Sequence of chain 1.A:
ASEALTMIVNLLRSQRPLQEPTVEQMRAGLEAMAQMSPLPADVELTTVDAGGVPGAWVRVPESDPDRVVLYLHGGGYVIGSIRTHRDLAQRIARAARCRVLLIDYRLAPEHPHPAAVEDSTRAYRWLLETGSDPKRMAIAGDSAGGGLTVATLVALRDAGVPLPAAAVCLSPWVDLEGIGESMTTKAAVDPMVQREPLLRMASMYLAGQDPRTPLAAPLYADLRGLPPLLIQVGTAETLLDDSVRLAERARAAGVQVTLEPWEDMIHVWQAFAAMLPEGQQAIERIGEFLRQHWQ

The small molecule below binds the protein below.
Small molecule (SMILES): COc1ccc2cc([C@@H](C)C(=O)O)ccc2c1

Binding-site contacts:
Ligand atom O contacts residue ASP143 of chain 1.A at 2.6 Å (salt-bridge).
Ligand atom C5 contacts residue ALA272 of chain 1.A at 3.8 Å (hydrophobic).
Ligand atom O contacts residue SER144 of chain 1.A at 3.6 Å.
Ligand atom C13 contacts residue PHE273 of chain 1.A at 3.4 Å (hydrophobic).
Ligand atom C6 contacts residue ALA272 of chain 1.A at 3.8 Å (hydrophobic).
Ligand atom OXT contacts residue HIS86 of chain 1.A at 3.2 Å.
Ligand atom O2 contacts residue ALA35 of chain 1.A at 3.8 Å.
Ligand atom C15 contacts residue MOH1 of chain 1.J at 3.5 Å.
Ligand atom O contacts residue MOH1 of chain 1.J at 3.4 Å (h-bond).
Ligand atom C12 contacts residue PHE273 of chain 1.A at 4.0 Å (hydrophobic).
Ligand atom C5 contacts residue MET34 of chain 1.A at 3.7 Å (hydrophobic).
Ligand atom C11 contacts residue MET193 of chain 1.A at 3.6 Å (hydrophobic).
Ligand atom C7 contacts residue LEU31 of chain 1.A at 3.8 Å (hydrophobic).
Ligand atom C4 contacts residue ALA272 of chain 1.A at 4.0 Å (hydrophobic).
Ligand atom C3 contacts residue THR85 of chain 1.A at 3.5 Å.
Ligand atom C12 contacts residue MET34 of chain 1.A at 3.8 Å (hydrophobic).
Ligand atom C15 contacts residue GLY76 of chain 1.A at 4.0 Å.
Ligand atom O2 contacts residue ALA272 of chain 1.A at 3.9 Å.
Ligand atom O contacts residue GLY75 of chain 1.A at 4.1 Å.
Ligand atom C15 contacts residue ASP143 of chain 1.A at 3.1 Å.
Ligand atom C4 contacts residue LEU31 of chain 1.A at 3.8 Å (hydrophobic).
Ligand atom C2 contacts residue ALA35 of chain 1.A at 4.1 Å (hydrophobic).
Ligand atom OXT contacts residue MOH1 of chain 1.J at 4.0 Å.
Ligand atom C6 contacts residue MET34 of chain 1.A at 3.7 Å (hydrophobic).
Ligand atom OXT contacts residue GLY76 of chain 1.A at 3.4 Å (h-bond).
Ligand atom O2 contacts residue MET34 of chain 1.A at 4.0 Å.
Ligand atom C8 contacts residue LEU31 of chain 1.A at 4.0 Å (hydrophobic).
Ligand atom OXT contacts residue ASP143 of chain 1.A at 3.1 Å (salt-bridge).
Ligand atom C15 contacts residue HIS86 of chain 1.A at 4.0 Å.
Ligand atom OXT contacts residue GLY75 of chain 1.A at 3.2 Å.
Ligand atom C10 contacts residue MOH1 of chain 1.J at 3.6 Å.
Ligand atom O contacts residue VAL269 of chain 1.A at 3.2 Å.
Ligand atom C1 contacts residue ALA272 of chain 1.A at 4.0 Å (hydrophobic).
Ligand atom C7 contacts residue HIS86 of chain 1.A at 4.0 Å.
Ligand atom C13 contacts residue MET34 of chain 1.A at 3.3 Å (hydrophobic).
Ligand atom C2 contacts residue THR85 of chain 1.A at 3.4 Å.
Ligand atom C9 contacts residue MOH1 of chain 1.J at 4.0 Å.
Ligand atom C12 contacts residue ALA272 of chain 1.A at 3.8 Å (hydrophobic).
Ligand atom C6 contacts residue PHE273 of chain 1.A at 3.7 Å (hydrophobic).
Ligand atom C5 contacts residue PHE273 of chain 1.A at 4.0 Å (hydrophobic).